The small molecule below binds the protein below.
Small molecule (SMILES): Nc1ccn([C@H]2C[C@H](O)[C@@H](COP(=O)(O)O)O2)c(=O)n1

Sequence of chain 1.G:
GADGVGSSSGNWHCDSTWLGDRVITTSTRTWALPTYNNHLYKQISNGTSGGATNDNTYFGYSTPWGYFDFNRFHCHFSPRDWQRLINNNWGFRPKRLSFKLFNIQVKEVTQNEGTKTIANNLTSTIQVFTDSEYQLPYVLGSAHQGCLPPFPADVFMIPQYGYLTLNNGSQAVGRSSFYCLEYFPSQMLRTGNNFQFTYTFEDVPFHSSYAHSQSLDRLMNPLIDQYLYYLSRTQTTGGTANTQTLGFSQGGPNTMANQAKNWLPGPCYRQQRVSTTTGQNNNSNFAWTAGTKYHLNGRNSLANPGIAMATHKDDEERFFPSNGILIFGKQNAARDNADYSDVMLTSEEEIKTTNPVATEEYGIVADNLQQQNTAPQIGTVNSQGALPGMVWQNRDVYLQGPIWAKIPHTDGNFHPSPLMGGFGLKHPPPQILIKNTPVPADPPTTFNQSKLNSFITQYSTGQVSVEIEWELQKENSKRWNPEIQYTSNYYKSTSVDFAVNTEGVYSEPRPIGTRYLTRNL

Binding-site contacts:
Ligand atom C5' contacts residue DA1 of chain 1.VB at 4.4 Å.
Ligand atom C2' contacts residue DA1 of chain 1.VB at 3.1 Å.
Ligand atom O3' contacts residue PRO205 of chain 1.G at 4.2 Å.
Ligand atom C3' contacts residue DA1 of chain 1.VB at 2.6 Å.
Ligand atom C4' contacts residue DA1 of chain 1.VB at 3.9 Å.
Ligand atom O3' contacts residue DA1 of chain 1.VB at 1.6 Å.
Ligand atom O5' contacts residue DA1 of chain 1.VB at 4.3 Å.
Ligand atom C5' contacts residue PRO205 of chain 1.G at 4.5 Å (hydrophobic).